A protein and the small-molecule ligand that binds it are described below.
Small molecule (SMILES): CC(=O)N[C@H]1[C@H](O[C@H]2[C@H](O)[C@@H](NC(C)=O)CO[C@@H]2CO)O[C@H](CO)[C@@H](O)[C@@H]1O

Binding-site contacts:
Ligand atom C8 contacts residue GLY60 of chain 1.A at 3.3 Å.
Ligand atom C3 contacts residue SER62 of chain 1.A at 3.4 Å.
Ligand atom N2 contacts residue GLY60 of chain 1.A at 4.5 Å.
Ligand atom C8 contacts residue VAL37 of chain 1.A at 3.8 Å (hydrophobic).
Ligand atom O5 contacts residue ASN38 of chain 1.A at 2.4 Å (h-bond).
Ligand atom C7 contacts residue SER62 of chain 1.A at 4.2 Å.
Ligand atom O7 contacts residue ASN38 of chain 1.A at 3.1 Å (h-bond).
Ligand atom C5 contacts residue ASN38 of chain 1.A at 3.7 Å.
Ligand atom C1 contacts residue ASN38 of chain 1.A at 1.4 Å.
Ligand atom C7 contacts residue GLY60 of chain 1.A at 4.2 Å.
Ligand atom N2 contacts residue ASN38 of chain 1.A at 2.9 Å (h-bond).
Ligand atom C8 contacts residue ASN38 of chain 1.A at 4.4 Å.
Ligand atom N2 contacts residue SER62 of chain 1.A at 3.2 Å (h-bond).
Ligand atom C7 contacts residue ASN38 of chain 1.A at 3.2 Å.
Ligand atom C2 contacts residue ASN38 of chain 1.A at 2.5 Å.
Ligand atom C2 contacts residue SER62 of chain 1.A at 3.9 Å.
Ligand atom C8 contacts residue SER62 of chain 1.A at 4.3 Å.
Ligand atom O3 contacts residue SER62 of chain 1.A at 3.6 Å (h-bond).
Ligand atom C4 contacts residue ASN38 of chain 1.A at 4.2 Å.
Ligand atom C7 contacts residue VAL37 of chain 1.A at 4.4 Å (hydrophobic).
Ligand atom C3 contacts residue ASN38 of chain 1.A at 3.8 Å.

Sequence of chain 1.A:
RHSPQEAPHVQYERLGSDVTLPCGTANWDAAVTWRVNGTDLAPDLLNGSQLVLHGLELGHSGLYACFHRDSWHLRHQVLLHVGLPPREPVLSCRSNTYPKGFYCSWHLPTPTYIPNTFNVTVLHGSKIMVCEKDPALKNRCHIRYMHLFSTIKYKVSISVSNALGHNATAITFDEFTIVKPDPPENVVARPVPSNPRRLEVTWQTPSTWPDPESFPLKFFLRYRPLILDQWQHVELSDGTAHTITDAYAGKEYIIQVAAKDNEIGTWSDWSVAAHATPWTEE